Sequence of chain 1.A:
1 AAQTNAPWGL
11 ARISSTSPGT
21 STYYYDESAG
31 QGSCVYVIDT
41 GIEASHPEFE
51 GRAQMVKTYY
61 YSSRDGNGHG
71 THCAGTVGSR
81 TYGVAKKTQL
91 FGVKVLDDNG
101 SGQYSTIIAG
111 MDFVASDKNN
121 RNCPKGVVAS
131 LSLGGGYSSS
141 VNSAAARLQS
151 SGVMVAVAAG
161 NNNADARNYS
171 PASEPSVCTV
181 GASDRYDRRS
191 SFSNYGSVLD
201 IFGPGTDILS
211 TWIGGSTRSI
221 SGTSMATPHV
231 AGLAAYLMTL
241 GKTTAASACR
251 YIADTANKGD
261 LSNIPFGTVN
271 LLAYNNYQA

A small-molecule ligand and the protein it binds are described below.
Small molecule (SMILES): CC(C)C[C@H](NC(=O)[C@@H](N)CC(C)C)C(=O)N[C@@H](Cc1ccccc1)C(=O)N[C@@H](CC(N)=O)C(=O)N[C@H](C=O)CC(=O)O

Binding-site contacts:
Ligand atom CB contacts residue SER221 of chain 1.A at 2.8 Å.
Ligand atom O contacts residue THR223 of chain 1.A at 3.2 Å (h-bond).
Ligand atom O contacts residue SER224 of chain 1.A at 2.8 Å.
Ligand atom C contacts residue SER224 of chain 1.A at 3.1 Å.
Ligand atom O contacts residue GLY222 of chain 1.A at 2.7 Å.
Ligand atom O contacts residue THR223 of chain 1.A at 3.5 Å (h-bond).
Ligand atom O contacts residue GLY134 of chain 1.A at 2.4 Å.
Ligand atom N contacts residue ASN161 of chain 1.A at 2.6 Å (h-bond).
Ligand atom O contacts residue GLY135 of chain 1.A at 3.5 Å (h-bond).
Ligand atom CA contacts residue GLY160 of chain 1.A at 2.8 Å.
Ligand atom N contacts residue ASN161 of chain 1.A at 3.0 Å (h-bond).
Ligand atom C contacts residue ASN161 of chain 1.A at 3.0 Å.
Ligand atom CB contacts residue ASN161 of chain 1.A at 3.4 Å.
Ligand atom OD1 contacts residue HIS69 of chain 1.A at 3.1 Å (h-bond).
Ligand atom C contacts residue LEU133 of chain 1.A at 3.0 Å (hydrophobic).
Ligand atom O contacts residue SER224 of chain 1.A at 2.5 Å (h-bond).
Ligand atom C contacts residue GLY134 of chain 1.A at 3.0 Å.
Ligand atom CB contacts residue GLY160 of chain 1.A at 2.7 Å.
Ligand atom CD2 contacts residue PHE192 of chain 1.A at 3.5 Å (hydrophobic).
Ligand atom O contacts residue LEU133 of chain 1.A at 3.1 Å.
Ligand atom N contacts residue ASN161 of chain 1.A at 3.3 Å (h-bond).
Ligand atom OD2 contacts residue ASN162 of chain 1.A at 3.2 Å (h-bond).
Ligand atom CD1 contacts residue HIS69 of chain 1.A at 3.1 Å.
Ligand atom CG contacts residue ASN161 of chain 1.A at 3.4 Å.
Ligand atom N contacts residue GLY160 of chain 1.A at 3.6 Å.
Ligand atom CG contacts residue ILE220 of chain 1.A at 3.5 Å (hydrophobic).
Ligand atom CD2 contacts residue ILE220 of chain 1.A at 3.6 Å (hydrophobic).
Ligand atom CE2 contacts residue ILE220 of chain 1.A at 3.6 Å (hydrophobic).
Ligand atom CB contacts residue ASN161 of chain 1.A at 3.3 Å.
Ligand atom CA contacts residue SER224 of chain 1.A at 3.1 Å.
Ligand atom C contacts residue SER224 of chain 1.A at 2.9 Å.
Ligand atom OD2 contacts residue ASN161 of chain 1.A at 3.0 Å (h-bond).
Ligand atom C contacts residue ASN161 of chain 1.A at 3.3 Å.
Ligand atom CD1 contacts residue ILE220 of chain 1.A at 3.6 Å (hydrophobic).
Ligand atom OD1 contacts residue SER224 of chain 1.A at 3.3 Å (h-bond).
Ligand atom CA contacts residue ASN161 of chain 1.A at 2.4 Å.
Ligand atom C contacts residue THR223 of chain 1.A at 3.6 Å.
Ligand atom O contacts residue ASN161 of chain 1.A at 3.3 Å (h-bond).
Ligand atom O contacts residue ALA158 of chain 1.A at 3.1 Å.
Ligand atom N contacts residue SER224 of chain 1.A at 2.9 Å (h-bond).